Sequence of chain 1.A:
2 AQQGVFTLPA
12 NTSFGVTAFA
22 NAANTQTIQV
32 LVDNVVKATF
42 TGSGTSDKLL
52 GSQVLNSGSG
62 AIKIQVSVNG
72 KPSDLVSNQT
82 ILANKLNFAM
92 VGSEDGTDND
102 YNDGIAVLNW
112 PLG

Sequence of chain 3.A:
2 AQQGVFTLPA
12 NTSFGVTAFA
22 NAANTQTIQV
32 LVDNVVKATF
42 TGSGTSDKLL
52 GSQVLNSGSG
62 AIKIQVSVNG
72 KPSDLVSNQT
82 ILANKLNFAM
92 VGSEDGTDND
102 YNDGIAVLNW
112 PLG

This small molecule binds to this protein.
Small molecule (SMILES): OC[C@H]1O[C@@H](O)[C@@H](O)[C@@H](O)[C@@H]1O

Binding-site contacts:
Ligand atom O6 contacts residue ASN25 of chain 3.A at 3.0 Å (h-bond).
Ligand atom O3 contacts residue CA1 of chain 3.B at 2.5 Å.
Ligand atom O3 contacts residue ASP104 of chain 3.A at 3.0 Å (salt-bridge).
Ligand atom C2 contacts residue GLY114 of chain 1.A at 3.3 Å.
Ligand atom C6 contacts residue MAN1 of chain 3.E at 0.0 Å.
Ligand atom O2 contacts residue ALA23 of chain 3.A at 3.4 Å.
Ligand atom O3 contacts residue ASP101 of chain 3.A at 2.9 Å (salt-bridge).
Ligand atom C3 contacts residue MAN1 of chain 3.E at 0.0 Å.
Ligand atom C2 contacts residue MAN1 of chain 3.E at 0.0 Å.
Ligand atom O4 contacts residue GLU95 of chain 3.A at 3.4 Å (salt-bridge).
Ligand atom O1 contacts residue MAN1 of chain 3.E at 1.3 Å.
Ligand atom C4 contacts residue ASP96 of chain 3.A at 3.4 Å.
Ligand atom O4 contacts residue ASP96 of chain 3.A at 2.6 Å (salt-bridge).
Ligand atom O4 contacts residue ASP104 of chain 3.A at 3.3 Å (salt-bridge).
Ligand atom O6 contacts residue ALA24 of chain 3.A at 3.3 Å (h-bond).
Ligand atom O2 contacts residue MAN1 of chain 3.E at 0.0 Å (h-bond).
Ligand atom O3 contacts residue ASP99 of chain 3.A at 2.5 Å (salt-bridge).
Ligand atom O3 contacts residue MAN1 of chain 3.E at 0.0 Å (h-bond).
Ligand atom O6 contacts residue MAN1 of chain 3.E at 0.0 Å (h-bond).
Ligand atom C5 contacts residue MAN1 of chain 3.E at 0.0 Å.
Ligand atom C2 contacts residue CA1 of chain 3.B at 3.4 Å.
Ligand atom C4 contacts residue ASP104 of chain 3.A at 3.3 Å.
Ligand atom O1 contacts residue ALA24 of chain 3.A at 3.2 Å (h-bond).
Ligand atom O2 contacts residue GLY114 of chain 1.A at 2.6 Å (h-bond).
Ligand atom C3 contacts residue CA1 of chain 3.C at 3.4 Å.
Ligand atom O5 contacts residue ALA24 of chain 3.A at 3.0 Å (h-bond).
Ligand atom C6 contacts residue ASP96 of chain 3.A at 3.3 Å.
Ligand atom C4 contacts residue CA1 of chain 3.C at 3.3 Å.
Ligand atom O6 contacts residue ALA23 of chain 3.A at 3.4 Å.
Ligand atom C3 contacts residue CA1 of chain 3.B at 3.4 Å.
Ligand atom O4 contacts residue CA1 of chain 3.C at 2.6 Å.
Ligand atom C4 contacts residue MAN1 of chain 3.E at 0.0 Å.
Ligand atom O2 contacts residue ASN22 of chain 3.A at 3.0 Å (h-bond).
Ligand atom C1 contacts residue MAN1 of chain 3.E at 0.0 Å.
Ligand atom C3 contacts residue ASP99 of chain 3.A at 3.2 Å.
Ligand atom O4 contacts residue MAN1 of chain 3.E at 0.0 Å (h-bond).
Ligand atom O6 contacts residue ASP96 of chain 3.A at 2.7 Å (salt-bridge).
Ligand atom O5 contacts residue MAN1 of chain 3.E at 0.0 Å (h-bond).
Ligand atom O3 contacts residue CA1 of chain 3.C at 2.5 Å.
Ligand atom O2 contacts residue CA1 of chain 3.B at 2.5 Å.